Sequence of chain 1.E:
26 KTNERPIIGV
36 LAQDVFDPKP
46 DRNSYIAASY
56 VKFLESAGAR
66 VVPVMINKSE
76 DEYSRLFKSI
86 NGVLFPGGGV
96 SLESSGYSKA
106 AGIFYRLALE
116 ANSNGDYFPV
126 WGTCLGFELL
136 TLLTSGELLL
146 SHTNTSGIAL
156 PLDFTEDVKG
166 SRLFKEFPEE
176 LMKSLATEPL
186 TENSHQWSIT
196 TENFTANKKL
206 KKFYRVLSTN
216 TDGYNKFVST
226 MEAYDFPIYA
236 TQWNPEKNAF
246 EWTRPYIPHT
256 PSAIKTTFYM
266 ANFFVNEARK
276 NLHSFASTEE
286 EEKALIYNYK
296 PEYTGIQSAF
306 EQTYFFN

Binding-site contacts:
Ligand atom OE1 contacts residue GLY92 of chain 1.E at 3.3 Å.
Ligand atom CG contacts residue DGL1 of chain 1.K at 2.5 Å.
Ligand atom C8A contacts residue PHE41 of chain 1.E at 3.8 Å (hydrophobic).
Ligand atom N8 contacts residue GLY94 of chain 1.E at 3.8 Å.
Ligand atom C7 contacts residue GLY94 of chain 1.E at 3.0 Å.
Ligand atom OE1 contacts residue DGL1 of chain 1.K at 2.2 Å (h-bond).
Ligand atom CT contacts residue GLU133 of chain 1.E at 3.7 Å.
Ligand atom CD contacts residue GLY93 of chain 1.E at 3.2 Å.
Ligand atom C15 contacts residue GLY94 of chain 1.E at 3.4 Å.
Ligand atom OE1 contacts residue LEU130 of chain 1.E at 3.0 Å (h-bond).
Ligand atom CB contacts residue CYS129 of chain 1.E at 3.7 Å (hydrophobic).
Ligand atom N1 contacts residue PHE41 of chain 1.E at 3.7 Å.
Ligand atom CT contacts residue GLN191 of chain 1.E at 3.4 Å.
Ligand atom N10 contacts residue GLY94 of chain 1.E at 3.6 Å.
Ligand atom CD contacts residue DGL1 of chain 1.K at 1.3 Å.
Ligand atom O1 contacts residue GLN191 of chain 1.E at 3.4 Å (h-bond).
Ligand atom C16 contacts residue GLY94 of chain 1.E at 3.6 Å.
Ligand atom C16 contacts residue VAL95 of chain 1.E at 3.8 Å (hydrophobic).
Ligand atom CB contacts residue DGL1 of chain 1.K at 3.6 Å.
Ligand atom CG contacts residue GLY93 of chain 1.E at 3.4 Å.
Ligand atom OE1 contacts residue CYS129 of chain 1.E at 2.9 Å (h-bond).
Ligand atom O1 contacts residue GLU133 of chain 1.E at 2.6 Å (salt-bridge).
Ligand atom OE1 contacts residue GLY93 of chain 1.E at 3.1 Å (h-bond).
Ligand atom C15 contacts residue VAL95 of chain 1.E at 3.8 Å (hydrophobic).
Ligand atom CM contacts residue GLY94 of chain 1.E at 3.1 Å.
Ligand atom C11 contacts residue GLY94 of chain 1.E at 3.7 Å.
Ligand atom CG contacts residue CYS129 of chain 1.E at 3.7 Å (hydrophobic).
Ligand atom CG contacts residue SER189 of chain 1.E at 3.6 Å.
Ligand atom N contacts residue GLY93 of chain 1.E at 3.3 Å (h-bond).
Ligand atom CB contacts residue GLY93 of chain 1.E at 3.4 Å.
Ligand atom C2 contacts residue DGL1 of chain 1.L at 3.8 Å.
Ligand atom CD contacts residue CYS129 of chain 1.E at 3.2 Å (hydrophobic).
Ligand atom C14 contacts residue GLY94 of chain 1.E at 3.5 Å.
Ligand atom O1 contacts residue HIS190 of chain 1.E at 3.6 Å.
Ligand atom N1 contacts residue DGL1 of chain 1.L at 3.4 Å.
Ligand atom O2 contacts residue HIS190 of chain 1.E at 3.5 Å.
Ligand atom NA2 contacts residue DGL1 of chain 1.L at 3.3 Å.
Ligand atom O contacts residue TRP192 of chain 1.E at 3.1 Å.
Ligand atom O1 contacts residue TRP192 of chain 1.E at 3.2 Å (h-bond).
Ligand atom O2 contacts residue GLN191 of chain 1.E at 2.7 Å (h-bond).

A small-molecule ligand and the protein it binds are described below.
Small molecule (SMILES): CN(Cc1cnc2nc(N)nc(N)c2n1)c1ccc(C(=O)N[C@@H](CCC(=O)O)C(=O)O)cc1